Binding-site contacts:
Ligand atom OD1 contacts residue GLU155 of chain 12.A at 3.8 Å.
Ligand atom OH contacts residue LEU239 of chain 12.B at 3.8 Å.
Ligand atom CA contacts residue LYS339 of chain 12.A at 3.1 Å.
Ligand atom CE1 contacts residue ARG149 of chain 12.A at 3.6 Å.
Ligand atom OD2 contacts residue LYS339 of chain 12.A at 3.6 Å.
Ligand atom OD1 contacts residue LYS339 of chain 12.A at 2.9 Å (salt-bridge).
Ligand atom CB contacts residue ARG450 of chain 12.A at 3.6 Å.
Ligand atom C contacts residue HIS446 of chain 12.A at 3.4 Å.
Ligand atom CG2 contacts residue LEU145 of chain 12.A at 3.8 Å (hydrophobic).
Ligand atom CG1 contacts residue ARG450 of chain 12.A at 3.4 Å.
Ligand atom CD contacts residue ARG450 of chain 12.A at 2.9 Å.
Ligand atom CG contacts residue GLU155 of chain 12.A at 3.8 Å.
Ligand atom CZ contacts residue HIS446 of chain 12.A at 3.7 Å.
Ligand atom OH contacts residue HIS446 of chain 12.A at 3.1 Å (h-bond).
Ligand atom CG1 contacts residue PHE451 of chain 12.A at 3.4 Å (hydrophobic).
Ligand atom O contacts residue HIS446 of chain 12.A at 2.8 Å.
Ligand atom CE2 contacts residue HIS446 of chain 12.A at 3.5 Å.
Ligand atom CE2 contacts residue MET179 of chain 12.B at 3.9 Å (hydrophobic).
Ligand atom O contacts residue ARG450 of chain 12.A at 3.3 Å (salt-bridge).
Ligand atom CD1 contacts residue PRO180 of chain 12.B at 3.4 Å (hydrophobic).
Ligand atom CE1 contacts residue PRO180 of chain 12.B at 3.2 Å (hydrophobic).
Ligand atom N contacts residue LYS328 of chain 12.B at 3.8 Å.
Ligand atom CZ contacts residue ARG149 of chain 12.A at 3.8 Å.
Ligand atom C contacts residue ARG149 of chain 12.A at 3.8 Å.
Ligand atom CE2 contacts residue MET179 of chain 12.B at 3.7 Å (hydrophobic).
Ligand atom CG contacts residue LYS339 of chain 12.A at 3.8 Å.
Ligand atom CE1 contacts residue THR445 of chain 12.A at 3.3 Å.
Ligand atom CG contacts residue TYR244 of chain 12.B at 3.2 Å (hydrophobic).
Ligand atom CB contacts residue GLN245 of chain 12.B at 3.6 Å.
Ligand atom ND2 contacts residue GLU155 of chain 12.A at 3.1 Å (salt-bridge).
Ligand atom CG1 contacts residue GLU155 of chain 12.A at 3.8 Å.
Ligand atom CG2 contacts residue GLU155 of chain 12.A at 3.7 Å.
Ligand atom CZ contacts residue THR445 of chain 12.A at 3.4 Å.
Ligand atom OH contacts residue THR445 of chain 12.A at 3.2 Å.
Ligand atom CZ contacts residue ASP172 of chain 12.B at 3.6 Å.
Ligand atom CG contacts residue ARG450 of chain 12.A at 3.5 Å.
Ligand atom OH contacts residue MET179 of chain 12.B at 3.3 Å (h-bond).
Ligand atom O contacts residue ARG149 of chain 12.A at 2.6 Å (salt-bridge).
Ligand atom CG contacts residue PRO452 of chain 12.A at 3.5 Å (hydrophobic).
Ligand atom CB contacts residue LYS339 of chain 12.A at 2.9 Å.

Sequence of chain 12.B:
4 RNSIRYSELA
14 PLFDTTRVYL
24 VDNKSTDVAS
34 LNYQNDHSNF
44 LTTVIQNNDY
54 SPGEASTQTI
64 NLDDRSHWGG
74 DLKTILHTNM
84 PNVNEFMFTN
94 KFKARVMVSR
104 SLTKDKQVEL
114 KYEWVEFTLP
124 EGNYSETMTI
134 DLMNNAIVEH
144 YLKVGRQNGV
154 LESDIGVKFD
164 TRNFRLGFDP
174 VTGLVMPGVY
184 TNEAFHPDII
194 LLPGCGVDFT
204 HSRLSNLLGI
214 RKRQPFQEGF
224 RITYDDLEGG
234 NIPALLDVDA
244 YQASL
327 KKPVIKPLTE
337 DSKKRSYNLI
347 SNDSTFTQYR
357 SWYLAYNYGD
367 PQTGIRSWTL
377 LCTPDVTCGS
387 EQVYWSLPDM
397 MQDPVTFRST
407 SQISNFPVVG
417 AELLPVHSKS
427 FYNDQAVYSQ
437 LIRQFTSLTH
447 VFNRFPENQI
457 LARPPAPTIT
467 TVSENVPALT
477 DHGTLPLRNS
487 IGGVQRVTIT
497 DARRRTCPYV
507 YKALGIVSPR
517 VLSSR

A protein and the small-molecule ligand that binds it are described below.
Small molecule (SMILES): CC(C)[C@H](NC(=O)[C@@H]1CCCN1C(=O)[C@H](CC(N)=O)NC(=O)[C@H](Cc1ccccc1)NC(=O)[C@@H](N)[C@@H](C)O)C(=O)N[C@@H](Cc1ccc(O)cc1)C(=O)N1CCC[C@H]1C(=O)N[C@@H](Cc1ccc(O)cc1)C(=O)N[C@@H](CC(=O)O)C(=O)N[C@H](C=O)[C@@H](C)O

Sequence of chain 12.A:
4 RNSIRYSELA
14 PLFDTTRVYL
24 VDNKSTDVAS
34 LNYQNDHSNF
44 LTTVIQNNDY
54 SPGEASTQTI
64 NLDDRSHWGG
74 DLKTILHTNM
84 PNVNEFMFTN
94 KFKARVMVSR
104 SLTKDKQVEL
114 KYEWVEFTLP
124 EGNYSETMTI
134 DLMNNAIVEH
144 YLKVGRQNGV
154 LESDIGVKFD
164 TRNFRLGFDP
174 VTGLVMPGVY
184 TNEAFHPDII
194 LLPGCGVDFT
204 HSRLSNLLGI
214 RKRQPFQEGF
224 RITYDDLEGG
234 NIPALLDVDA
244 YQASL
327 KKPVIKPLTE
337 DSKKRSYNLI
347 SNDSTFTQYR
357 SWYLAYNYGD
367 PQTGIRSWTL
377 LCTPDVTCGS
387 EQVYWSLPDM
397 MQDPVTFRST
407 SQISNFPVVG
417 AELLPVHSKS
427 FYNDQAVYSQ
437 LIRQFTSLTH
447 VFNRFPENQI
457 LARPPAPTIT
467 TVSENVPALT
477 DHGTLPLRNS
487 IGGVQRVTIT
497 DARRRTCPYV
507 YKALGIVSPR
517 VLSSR